Sequence of chain 2.A:
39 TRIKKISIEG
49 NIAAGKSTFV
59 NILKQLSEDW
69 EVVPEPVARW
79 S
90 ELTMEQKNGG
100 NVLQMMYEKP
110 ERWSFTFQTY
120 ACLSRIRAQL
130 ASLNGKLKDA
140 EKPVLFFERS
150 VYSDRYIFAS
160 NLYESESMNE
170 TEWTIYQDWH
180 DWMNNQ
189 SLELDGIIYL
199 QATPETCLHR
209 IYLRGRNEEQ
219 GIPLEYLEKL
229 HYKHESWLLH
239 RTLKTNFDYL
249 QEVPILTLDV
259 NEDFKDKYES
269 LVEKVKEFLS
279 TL

Binding-site contacts:
Ligand atom C9 contacts residue ASP153 of chain 2.A at 3.8 Å.
Ligand atom N5 contacts residue PHE157 of chain 2.A at 3.8 Å.
Ligand atom N4 contacts residue ARG148 of chain 2.A at 3.4 Å (salt-bridge).
Ligand atom C10 contacts residue PHE157 of chain 2.A at 3.6 Å (hydrophobic).
Ligand atom N5 contacts residue ASP153 of chain 2.A at 2.9 Å (salt-bridge).
Ligand atom C8 contacts residue PHE157 of chain 2.A at 3.7 Å (hydrophobic).
Ligand atom C9 contacts residue PHE157 of chain 2.A at 3.6 Å (hydrophobic).
Ligand atom N5 contacts residue GLN117 of chain 2.A at 3.0 Å (h-bond).
Ligand atom C7 contacts residue PHE157 of chain 2.A at 3.8 Å (hydrophobic).
Ligand atom S1 contacts residue TYR224 of chain 2.A at 3.8 Å.
Ligand atom C8 contacts residue ASP153 of chain 2.A at 3.7 Å.
Ligand atom C3 contacts residue TYR106 of chain 2.A at 3.6 Å (hydrophobic).
Ligand atom C28 contacts residue TYR106 of chain 2.A at 3.8 Å (hydrophobic).
Ligand atom C29 contacts residue TYR106 of chain 2.A at 3.4 Å (hydrophobic).
Ligand atom C10 contacts residue LEU161 of chain 2.A at 3.8 Å (hydrophobic).
Ligand atom C9 contacts residue GLN117 of chain 2.A at 3.7 Å.
Ligand atom C29 contacts residue LEU102 of chain 2.A at 3.8 Å (hydrophobic).
Ligand atom N7 contacts residue SER164 of chain 2.A at 3.6 Å.
Ligand atom C10 contacts residue GLN117 of chain 2.A at 3.4 Å.
Ligand atom S1 contacts residue PHE116 of chain 2.A at 3.8 Å.
Ligand atom C1 contacts residue TYR106 of chain 2.A at 3.8 Å (hydrophobic).
Ligand atom C7 contacts residue VAL75 of chain 2.A at 3.7 Å (hydrophobic).
Ligand atom C6 contacts residue PHE116 of chain 2.A at 3.7 Å (hydrophobic).
Ligand atom N4 contacts residue VAL75 of chain 2.A at 3.4 Å.
Ligand atom C6 contacts residue GLN117 of chain 2.A at 3.9 Å.
Ligand atom N2 contacts residue PHE116 of chain 2.A at 3.7 Å.
Ligand atom C8 contacts residue GLU73 of chain 2.A at 3.9 Å.
Ligand atom C6 contacts residue PHE157 of chain 2.A at 3.4 Å (hydrophobic).
Ligand atom C8 contacts residue VAL75 of chain 2.A at 3.8 Å (hydrophobic).
Ligand atom C5 contacts residue PHE116 of chain 2.A at 3.3 Å (hydrophobic).
Ligand atom C27 contacts residue TYR106 of chain 2.A at 3.6 Å (hydrophobic).
Ligand atom C5 contacts residue PHE157 of chain 2.A at 3.4 Å (hydrophobic).
Ligand atom C26 contacts residue MET105 of chain 2.A at 3.6 Å (hydrophobic).
Ligand atom N4 contacts residue GLU73 of chain 2.A at 3.3 Å (salt-bridge).
Ligand atom C10 contacts residue PHE116 of chain 2.A at 3.3 Å (hydrophobic).
Ligand atom C27 contacts residue MET105 of chain 2.A at 3.6 Å (hydrophobic).
Ligand atom N3 contacts residue PHE157 of chain 2.A at 3.8 Å.
Ligand atom N6 contacts residue PHE157 of chain 2.A at 3.2 Å.
Ligand atom N6 contacts residue GLN117 of chain 2.A at 3.0 Å (h-bond).
Ligand atom C2 contacts residue ILE50 of chain 2.A at 3.8 Å (hydrophobic).

This small molecule binds to this protein.
Small molecule (SMILES): CCCN(c1nc(-c2nc(N)cc(N)n2)cs1)c1cc(-c2ccc(CCN3CCN(C)CC3)nc2)ccc1C